Binding-site contacts:
Ligand atom C7 contacts residue ASN594 of chain 1.B at 3.5 Å.
Ligand atom C6 contacts residue ASN594 of chain 1.B at 4.5 Å.
Ligand atom C4 contacts residue ASN594 of chain 1.B at 4.2 Å.
Ligand atom C5 contacts residue ASN594 of chain 1.B at 3.7 Å.
Ligand atom C3 contacts residue ASN594 of chain 1.B at 3.8 Å.
Ligand atom O7 contacts residue ASN594 of chain 1.B at 3.8 Å.
Ligand atom O5 contacts residue ASN594 of chain 1.B at 2.4 Å (h-bond).
Ligand atom C2 contacts residue ASN594 of chain 1.B at 2.5 Å.
Ligand atom N2 contacts residue ASN594 of chain 1.B at 2.9 Å (h-bond).
Ligand atom O6 contacts residue ASN594 of chain 1.B at 4.2 Å.
Ligand atom C1 contacts residue ASN594 of chain 1.B at 1.4 Å.

Sequence of chain 1.B:
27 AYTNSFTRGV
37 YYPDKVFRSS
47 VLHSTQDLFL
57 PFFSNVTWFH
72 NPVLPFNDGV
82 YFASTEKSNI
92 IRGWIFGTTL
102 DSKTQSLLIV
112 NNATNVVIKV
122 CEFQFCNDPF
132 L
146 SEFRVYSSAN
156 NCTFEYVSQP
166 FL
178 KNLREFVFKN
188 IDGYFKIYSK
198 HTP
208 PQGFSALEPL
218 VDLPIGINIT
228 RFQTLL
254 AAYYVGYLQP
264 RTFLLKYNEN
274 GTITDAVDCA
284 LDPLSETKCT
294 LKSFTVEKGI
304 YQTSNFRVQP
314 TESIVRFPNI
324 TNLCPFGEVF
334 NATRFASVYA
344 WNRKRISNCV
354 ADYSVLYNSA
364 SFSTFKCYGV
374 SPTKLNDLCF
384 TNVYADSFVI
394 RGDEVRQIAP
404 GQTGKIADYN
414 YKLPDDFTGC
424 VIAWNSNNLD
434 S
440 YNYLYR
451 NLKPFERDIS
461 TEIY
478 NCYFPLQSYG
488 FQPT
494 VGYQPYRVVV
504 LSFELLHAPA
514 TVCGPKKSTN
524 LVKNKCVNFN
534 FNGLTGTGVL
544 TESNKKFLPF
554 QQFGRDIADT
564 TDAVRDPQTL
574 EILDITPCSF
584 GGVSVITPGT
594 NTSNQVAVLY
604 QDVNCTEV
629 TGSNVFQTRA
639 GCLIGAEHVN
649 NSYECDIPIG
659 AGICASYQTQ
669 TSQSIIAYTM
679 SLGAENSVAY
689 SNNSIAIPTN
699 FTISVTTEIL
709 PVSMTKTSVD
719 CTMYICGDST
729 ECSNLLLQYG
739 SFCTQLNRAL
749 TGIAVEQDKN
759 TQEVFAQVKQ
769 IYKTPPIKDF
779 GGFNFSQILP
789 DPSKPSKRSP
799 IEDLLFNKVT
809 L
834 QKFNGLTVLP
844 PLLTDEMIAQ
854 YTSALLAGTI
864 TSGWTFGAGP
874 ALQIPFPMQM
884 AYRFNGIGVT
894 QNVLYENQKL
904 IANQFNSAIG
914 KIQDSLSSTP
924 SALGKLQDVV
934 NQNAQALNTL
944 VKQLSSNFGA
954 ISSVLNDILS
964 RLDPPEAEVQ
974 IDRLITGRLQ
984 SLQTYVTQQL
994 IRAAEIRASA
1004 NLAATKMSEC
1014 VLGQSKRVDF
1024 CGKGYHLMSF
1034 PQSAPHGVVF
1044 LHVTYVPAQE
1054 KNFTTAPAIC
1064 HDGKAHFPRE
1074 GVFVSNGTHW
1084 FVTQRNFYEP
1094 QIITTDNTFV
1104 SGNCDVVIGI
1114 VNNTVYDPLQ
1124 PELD

The small molecule below binds the protein below.
Small molecule (SMILES): CC(=O)N[C@@H]1[C@@H](O)[C@H](O)[C@@H](CO)O[C@H]1O